A protein and the small-molecule ligand that binds it are described below.
Small molecule (SMILES): CC(=O)O[C@H]1C(=O)[C@@]2(C)[C@H]([C@H](OC(=O)c3ccccc3)[C@]3(O)C[C@H](OC(=O)[C@H](O)[C@@H](NC(=O)c4ccccc4)c4ccccc4)C(C)=C1C3(C)C)[C@]1(OC(C)=O)CO[C@@H]1C[C@@H]2O

Sequence of chain 23.B:
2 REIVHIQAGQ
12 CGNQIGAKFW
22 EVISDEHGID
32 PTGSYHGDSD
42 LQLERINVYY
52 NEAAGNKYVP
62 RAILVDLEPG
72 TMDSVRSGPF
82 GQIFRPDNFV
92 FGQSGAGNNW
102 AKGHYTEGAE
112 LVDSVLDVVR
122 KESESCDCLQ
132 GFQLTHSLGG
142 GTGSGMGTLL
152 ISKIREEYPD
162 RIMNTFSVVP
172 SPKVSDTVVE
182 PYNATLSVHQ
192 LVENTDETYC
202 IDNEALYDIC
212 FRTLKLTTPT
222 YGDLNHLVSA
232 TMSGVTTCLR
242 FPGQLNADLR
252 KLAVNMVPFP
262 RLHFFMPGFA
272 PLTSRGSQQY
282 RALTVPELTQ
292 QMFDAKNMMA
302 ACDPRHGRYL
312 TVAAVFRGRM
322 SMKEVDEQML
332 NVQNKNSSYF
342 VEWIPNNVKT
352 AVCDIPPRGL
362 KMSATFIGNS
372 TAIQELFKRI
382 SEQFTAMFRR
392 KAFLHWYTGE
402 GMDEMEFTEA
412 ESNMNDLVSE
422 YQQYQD

Binding-site contacts:
Ligand atom O06 contacts residue THR274 of chain 23.B at 2.7 Å (h-bond).
Ligand atom O06 contacts residue LEU273 of chain 23.B at 3.5 Å.
Ligand atom C19 contacts residue ARG276 of chain 23.B at 3.7 Å.
Ligand atom C14 contacts residue THR274 of chain 23.B at 3.3 Å.
Ligand atom C08 contacts residue LEU228 of chain 23.B at 3.8 Å (hydrophobic).
Ligand atom C42 contacts residue VAL23 of chain 23.B at 3.5 Å (hydrophobic).
Ligand atom C39 contacts residue PRO358 of chain 23.B at 3.8 Å (hydrophobic).
Ligand atom C41 contacts residue SER234 of chain 23.B at 3.5 Å.
Ligand atom C38 contacts residue PHE270 of chain 23.B at 3.6 Å (hydrophobic).
Ligand atom C19 contacts residue THR274 of chain 23.B at 3.0 Å.
Ligand atom O08 contacts residue ARG276 of chain 23.B at 3.7 Å.
Ligand atom C39 contacts residue SER234 of chain 23.B at 3.8 Å.
Ligand atom O06 contacts residue PRO272 of chain 23.B at 3.4 Å (h-bond).
Ligand atom C40 contacts residue ALA231 of chain 23.B at 3.4 Å (hydrophobic).
Ligand atom O12 contacts residue GLY360 of chain 23.B at 3.5 Å (h-bond).
Ligand atom C41 contacts residue GLU27 of chain 23.B at 3.1 Å.
Ligand atom C37 contacts residue PRO358 of chain 23.B at 3.7 Å (hydrophobic).
Ligand atom C06 contacts residue HIS227 of chain 23.B at 3.6 Å.
Ligand atom O13 contacts residue PRO358 of chain 23.B at 3.2 Å.
Ligand atom C39 contacts residue PHE270 of chain 23.B at 3.4 Å (hydrophobic).
Ligand atom C07 contacts residue LEU228 of chain 23.B at 3.6 Å (hydrophobic).
Ligand atom C33 contacts residue ASP26 of chain 23.B at 3.7 Å.
Ligand atom O13 contacts residue ARG359 of chain 23.B at 3.2 Å (salt-bridge).
Ligand atom C33 contacts residue VAL23 of chain 23.B at 3.6 Å (hydrophobic).
Ligand atom C09 contacts residue HIS227 of chain 23.B at 3.8 Å.
Ligand atom C38 contacts residue PRO358 of chain 23.B at 3.5 Å (hydrophobic).
Ligand atom C15 contacts residue PRO272 of chain 23.B at 3.1 Å (hydrophobic).
Ligand atom C39 contacts residue ALA231 of chain 23.B at 3.3 Å (hydrophobic).
Ligand atom C28 contacts residue PRO358 of chain 23.B at 3.6 Å (hydrophobic).
Ligand atom C08 contacts residue HIS227 of chain 23.B at 3.4 Å.
Ligand atom O13 contacts residue GLY360 of chain 23.B at 3.6 Å.
Ligand atom O14 contacts residue HIS227 of chain 23.B at 2.9 Å.
Ligand atom C40 contacts residue GLU27 of chain 23.B at 3.4 Å.
Ligand atom C41 contacts residue VAL23 of chain 23.B at 3.7 Å (hydrophobic).
Ligand atom C07 contacts residue HIS227 of chain 23.B at 3.2 Å.
Ligand atom C40 contacts residue SER234 of chain 23.B at 3.0 Å.
Ligand atom C36 contacts residue HIS227 of chain 23.B at 3.2 Å.
Ligand atom C15 contacts residue THR274 of chain 23.B at 3.7 Å.
Ligand atom C16 contacts residue THR274 of chain 23.B at 3.4 Å.
Ligand atom C32 contacts residue VAL23 of chain 23.B at 3.5 Å (hydrophobic).